The protein below binds the small molecule below.
Small molecule (SMILES): C=CC(=O)Nc1ccc2c(Nc3cc[nH]n3)nc(-c3ccccc3)nc2c1

Sequence of chain 1.A:
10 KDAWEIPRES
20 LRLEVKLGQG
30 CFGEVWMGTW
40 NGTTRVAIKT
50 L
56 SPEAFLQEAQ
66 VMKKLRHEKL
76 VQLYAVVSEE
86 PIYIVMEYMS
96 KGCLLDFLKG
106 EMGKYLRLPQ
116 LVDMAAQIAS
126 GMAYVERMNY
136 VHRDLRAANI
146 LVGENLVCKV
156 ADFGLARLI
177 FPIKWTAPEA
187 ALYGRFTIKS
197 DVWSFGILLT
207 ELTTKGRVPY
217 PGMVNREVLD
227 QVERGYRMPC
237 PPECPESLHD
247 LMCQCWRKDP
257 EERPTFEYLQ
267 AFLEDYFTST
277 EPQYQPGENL

Binding-site contacts:
Ligand atom CAI contacts residue LEU26 of chain 1.A at 3.1 Å (hydrophobic).
Ligand atom CAF contacts residue VAL34 of chain 1.A at 4.1 Å (hydrophobic).
Ligand atom CAD contacts residue VAL34 of chain 1.A at 4.1 Å (hydrophobic).
Ligand atom OAB contacts residue SER95 of chain 1.A at 3.9 Å.
Ligand atom N3 contacts residue LEU26 of chain 1.A at 3.8 Å.
Ligand atom NAN contacts residue MET94 of chain 1.A at 2.7 Å (h-bond).
Ligand atom NAN contacts residue TYR93 of chain 1.A at 3.5 Å.
Ligand atom CAJ contacts residue LEU146 of chain 1.A at 3.9 Å (hydrophobic).
Ligand atom CAL contacts residue MET94 of chain 1.A at 3.4 Å (hydrophobic).
Ligand atom N3 contacts residue GLY97 of chain 1.A at 4.0 Å.
Ligand atom CAG contacts residue MET91 of chain 1.A at 3.1 Å (hydrophobic).
Ligand atom CAG contacts residue ALA46 of chain 1.A at 3.7 Å (hydrophobic).
Ligand atom C5 contacts residue MET94 of chain 1.A at 3.8 Å (hydrophobic).
Ligand atom C4 contacts residue GLY97 of chain 1.A at 3.4 Å.
Ligand atom NAS contacts residue LEU146 of chain 1.A at 3.6 Å.
Ligand atom CAK contacts residue SER95 of chain 1.A at 3.4 Å.
Ligand atom CAF contacts residue LEU26 of chain 1.A at 3.7 Å (hydrophobic).
Ligand atom NAS contacts residue ALA46 of chain 1.A at 3.7 Å.
Ligand atom CAH contacts residue VAL34 of chain 1.A at 4.1 Å (hydrophobic).
Ligand atom NAR contacts residue TYR93 of chain 1.A at 4.1 Å.
Ligand atom NAS contacts residue GLU92 of chain 1.A at 3.4 Å (salt-bridge).
Ligand atom CAV contacts residue MET94 of chain 1.A at 3.6 Å (hydrophobic).
Ligand atom CAL contacts residue SER95 of chain 1.A at 3.6 Å.
Ligand atom C6 contacts residue MET94 of chain 1.A at 3.6 Å (hydrophobic).
Ligand atom CAL contacts residue GLY97 of chain 1.A at 3.2 Å.
Ligand atom NAR contacts residue MET94 of chain 1.A at 2.8 Å (h-bond).
Ligand atom CAM contacts residue GLY97 of chain 1.A at 3.5 Å.
Ligand atom CAK contacts residue GLY97 of chain 1.A at 3.3 Å.
Ligand atom CAW contacts residue VAL34 of chain 1.A at 3.9 Å (hydrophobic).
Ligand atom C5 contacts residue GLY97 of chain 1.A at 3.3 Å.
Ligand atom NAS contacts residue MET91 of chain 1.A at 3.4 Å.
Ligand atom C6 contacts residue GLY97 of chain 1.A at 4.0 Å.
Ligand atom NAN contacts residue GLU92 of chain 1.A at 3.8 Å.
Ligand atom CAG contacts residue LEU146 of chain 1.A at 3.5 Å (hydrophobic).
Ligand atom CAI contacts residue GLY27 of chain 1.A at 3.8 Å.
Ligand atom CAI contacts residue VAL34 of chain 1.A at 4.0 Å (hydrophobic).
Ligand atom CAU contacts residue GLY97 of chain 1.A at 3.6 Å.
Ligand atom NAS contacts residue TYR93 of chain 1.A at 3.9 Å.
Ligand atom CAF contacts residue GLY27 of chain 1.A at 3.3 Å.
Ligand atom NAS contacts residue MET94 of chain 1.A at 3.7 Å.